This small molecule binds to this protein.
Small molecule (SMILES): CCN(CC)CCc1cc(F)c(F)c(CCc2cc(C)cc(N)n2)c1

Sequence of chain 1.A:
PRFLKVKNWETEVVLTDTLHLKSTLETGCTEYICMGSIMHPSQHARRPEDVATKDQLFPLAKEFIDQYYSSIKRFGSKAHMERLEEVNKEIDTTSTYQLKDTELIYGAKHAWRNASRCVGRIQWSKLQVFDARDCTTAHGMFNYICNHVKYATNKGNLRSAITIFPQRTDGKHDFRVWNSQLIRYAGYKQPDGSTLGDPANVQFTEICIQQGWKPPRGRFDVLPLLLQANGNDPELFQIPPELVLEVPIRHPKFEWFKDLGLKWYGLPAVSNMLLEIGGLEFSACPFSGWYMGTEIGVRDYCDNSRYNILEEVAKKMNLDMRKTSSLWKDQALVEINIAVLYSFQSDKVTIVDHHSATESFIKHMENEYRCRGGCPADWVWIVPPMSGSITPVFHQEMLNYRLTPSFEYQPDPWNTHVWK

Binding-site contacts:
Ligand atom N02 contacts residue PRO269 of chain 1.A at 3.7 Å.
Ligand atom C20 contacts residue H4B1 of chain 1.F at 3.8 Å.
Ligand atom C08 contacts residue GLU296 of chain 1.A at 3.8 Å.
Ligand atom C12 contacts residue HEM1 of chain 1.E at 3.5 Å.
Ligand atom C20 contacts residue HEM1 of chain 1.E at 3.8 Å.
Ligand atom C18 contacts residue HEM1 of chain 1.E at 3.6 Å.
Ligand atom C03 contacts residue PRO269 of chain 1.A at 3.8 Å (hydrophobic).
Ligand atom C06 contacts residue GLU296 of chain 1.A at 3.6 Å.
Ligand atom N02 contacts residue TRP291 of chain 1.A at 2.7 Å (h-bond).
Ligand atom C02 contacts residue PRO269 of chain 1.A at 3.7 Å (hydrophobic).
Ligand atom F15 contacts residue ARG185 of chain 1.A at 3.4 Å.
Ligand atom F16 contacts residue TYR292 of chain 1.A at 3.6 Å.
Ligand atom C02 contacts residue HEM1 of chain 1.E at 3.6 Å.
Ligand atom C15 contacts residue GLN182 of chain 1.A at 3.4 Å.
Ligand atom C14 contacts residue GLN182 of chain 1.A at 3.4 Å.
Ligand atom C23 contacts residue GLN182 of chain 1.A at 3.9 Å.
Ligand atom C02 contacts residue GLU296 of chain 1.A at 3.5 Å.
Ligand atom F16 contacts residue PRO269 of chain 1.A at 3.3 Å.
Ligand atom F15 contacts residue TYR292 of chain 1.A at 3.8 Å.
Ligand atom F15 contacts residue TYR266 of chain 1.A at 3.2 Å.
Ligand atom C09 contacts residue HEM1 of chain 1.E at 3.7 Å.
Ligand atom C13 contacts residue GLN182 of chain 1.A at 3.8 Å.
Ligand atom C08 contacts residue VAL271 of chain 1.A at 3.7 Å (hydrophobic).
Ligand atom C04 contacts residue HEM1 of chain 1.E at 3.8 Å.
Ligand atom C09 contacts residue GLU296 of chain 1.A at 2.9 Å.
Ligand atom C21 contacts residue TRP382 of chain 1.A at 3.8 Å (hydrophobic).
Ligand atom C07 contacts residue HEM1 of chain 1.E at 3.3 Å.
Ligand atom N02 contacts residue GLU296 of chain 1.A at 2.7 Å (salt-bridge).
Ligand atom N02 contacts residue TYR292 of chain 1.A at 3.7 Å.
Ligand atom C20 contacts residue TRP382 of chain 1.A at 3.8 Å (hydrophobic).
Ligand atom C16 contacts residue GLN182 of chain 1.A at 3.9 Å.
Ligand atom C02 contacts residue TRP291 of chain 1.A at 3.8 Å (hydrophobic).
Ligand atom C14 contacts residue ARG185 of chain 1.A at 3.5 Å.
Ligand atom N01 contacts residue GLU296 of chain 1.A at 2.7 Å (salt-bridge).
Ligand atom C07 contacts residue PHE288 of chain 1.A at 3.5 Å (hydrophobic).
Ligand atom N02 contacts residue HEM1 of chain 1.E at 3.4 Å.
Ligand atom C21 contacts residue MET40 of chain 1.A at 3.4 Å (hydrophobic).
Ligand atom C03 contacts residue HEM1 of chain 1.E at 3.3 Å.
Ligand atom F15 contacts residue GLN182 of chain 1.A at 3.2 Å.
Ligand atom C05 contacts residue VAL271 of chain 1.A at 3.4 Å (hydrophobic).